This small molecule binds to this protein.
Small molecule (SMILES): CC1=C(/C=C/C(C)=C/C=C/C(C)=C/C=O)C(C)(C)CCC1

Binding-site contacts:
Ligand atom C2 contacts residue PHE209 of chain 2.B at 3.8 Å (hydrophobic).
Ligand atom C15 contacts residue LYS305 of chain 2.B at 1.3 Å.
Ligand atom C12 contacts residue SER187 of chain 2.B at 3.7 Å.
Ligand atom C13 contacts residue CYS186 of chain 2.B at 3.9 Å (hydrophobic).
Ligand atom C18 contacts residue PHE120 of chain 2.B at 3.7 Å (hydrophobic).
Ligand atom C11 contacts residue GLY116 of chain 2.B at 3.6 Å.
Ligand atom C9 contacts residue PHE188 of chain 2.B at 3.8 Å (hydrophobic).
Ligand atom C8 contacts residue PHE188 of chain 2.B at 3.9 Å (hydrophobic).
Ligand atom C2 contacts residue ALA278 of chain 2.B at 3.6 Å (hydrophobic).
Ligand atom C17 contacts residue PHE188 of chain 2.B at 3.9 Å (hydrophobic).
Ligand atom C20 contacts residue SER187 of chain 2.B at 3.7 Å.
Ligand atom C19 contacts residue GLY116 of chain 2.B at 3.5 Å.
Ligand atom C5 contacts residue PHE120 of chain 2.B at 3.9 Å (hydrophobic).
Ligand atom C13 contacts residue SER187 of chain 2.B at 3.8 Å.
Ligand atom C16 contacts residue PHE205 of chain 2.B at 3.8 Å (hydrophobic).
Ligand atom C3 contacts residue TRP274 of chain 2.B at 3.8 Å (hydrophobic).
Ligand atom C19 contacts residue MET204 of chain 2.B at 3.8 Å (hydrophobic).
Ligand atom C18 contacts residue GLY119 of chain 2.B at 3.8 Å.
Ligand atom C13 contacts residue LYS305 of chain 2.B at 3.7 Å.
Ligand atom C14 contacts residue CYS186 of chain 2.B at 3.4 Å (hydrophobic).
Ligand atom C5 contacts residue TRP274 of chain 2.B at 3.8 Å (hydrophobic).
Ligand atom C11 contacts residue GLY112 of chain 2.B at 3.5 Å.
Ligand atom C8 contacts residue TRP274 of chain 2.B at 3.8 Å (hydrophobic).
Ligand atom C11 contacts residue SER187 of chain 2.B at 3.8 Å.
Ligand atom C6 contacts residue PHE120 of chain 2.B at 3.8 Å (hydrophobic).
Ligand atom C14 contacts residue TYR111 of chain 2.B at 3.9 Å (hydrophobic).
Ligand atom C10 contacts residue GLY116 of chain 2.B at 3.9 Å.
Ligand atom C12 contacts residue GLY112 of chain 2.B at 3.7 Å.
Ligand atom C20 contacts residue TRP274 of chain 2.B at 3.6 Å (hydrophobic).
Ligand atom C14 contacts residue ASN87 of chain 2.B at 3.4 Å.
Ligand atom C15 contacts residue ASN185 of chain 2.B at 3.9 Å.
Ligand atom C3 contacts residue PHE209 of chain 2.B at 3.8 Å (hydrophobic).
Ligand atom C3 contacts residue ALA278 of chain 2.B at 3.9 Å (hydrophobic).
Ligand atom C15 contacts residue ASN87 of chain 2.B at 3.6 Å.
Ligand atom C19 contacts residue PHE188 of chain 2.B at 3.7 Å (hydrophobic).
Ligand atom C9 contacts residue GLY116 of chain 2.B at 3.8 Å.
Ligand atom C4 contacts residue TRP274 of chain 2.B at 3.9 Å (hydrophobic).
Ligand atom C4 contacts residue PHE209 of chain 2.B at 3.8 Å (hydrophobic).
Ligand atom C7 contacts residue PHE120 of chain 2.B at 3.6 Å (hydrophobic).
Ligand atom C14 contacts residue LYS305 of chain 2.B at 2.5 Å.

Sequence of chain 2.B:
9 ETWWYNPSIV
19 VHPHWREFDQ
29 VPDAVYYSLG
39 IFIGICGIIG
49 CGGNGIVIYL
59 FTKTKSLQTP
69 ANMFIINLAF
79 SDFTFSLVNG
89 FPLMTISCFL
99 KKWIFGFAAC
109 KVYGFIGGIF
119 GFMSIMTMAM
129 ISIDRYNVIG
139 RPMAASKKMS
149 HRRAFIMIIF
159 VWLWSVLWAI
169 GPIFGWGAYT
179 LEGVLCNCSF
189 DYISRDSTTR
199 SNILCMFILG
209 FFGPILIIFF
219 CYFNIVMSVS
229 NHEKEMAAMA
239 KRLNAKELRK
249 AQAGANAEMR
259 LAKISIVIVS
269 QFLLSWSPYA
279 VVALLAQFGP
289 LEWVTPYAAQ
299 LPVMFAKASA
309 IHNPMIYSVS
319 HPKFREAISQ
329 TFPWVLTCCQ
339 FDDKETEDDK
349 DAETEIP